Binding-site contacts:
Ligand atom O5 contacts residue TRP257 of chain 1.B at 3.7 Å.
Ligand atom O5 contacts residue ALA116 of chain 1.B at 3.6 Å.
Ligand atom C4 contacts residue ASN113 of chain 1.B at 4.2 Å.
Ligand atom N2 contacts residue ASN113 of chain 1.B at 2.9 Å (h-bond).
Ligand atom C1 contacts residue ALA116 of chain 1.B at 4.3 Å (hydrophobic).
Ligand atom O5 contacts residue ASN113 of chain 1.B at 2.4 Å (h-bond).
Ligand atom C5 contacts residue ASN113 of chain 1.B at 3.6 Å.
Ligand atom C2 contacts residue ASN113 of chain 1.B at 2.5 Å.
Ligand atom O6 contacts residue SER115 of chain 1.B at 3.9 Å.
Ligand atom C7 contacts residue ASN113 of chain 1.B at 3.7 Å.
Ligand atom C1 contacts residue TRP257 of chain 1.B at 3.9 Å (hydrophobic).
Ligand atom C3 contacts residue ASN113 of chain 1.B at 3.8 Å.
Ligand atom C6 contacts residue LEU261 of chain 1.B at 3.8 Å (hydrophobic).
Ligand atom O6 contacts residue LEU261 of chain 1.B at 3.8 Å.
Ligand atom O6 contacts residue ALA116 of chain 1.B at 3.2 Å.
Ligand atom O7 contacts residue TRP257 of chain 1.B at 3.5 Å.
Ligand atom O5 contacts residue SER115 of chain 1.B at 4.0 Å.
Ligand atom C2 contacts residue TRP257 of chain 1.B at 3.7 Å (hydrophobic).
Ligand atom C1 contacts residue ASN113 of chain 1.B at 1.5 Å.
Ligand atom N2 contacts residue TRP257 of chain 1.B at 4.3 Å.
Ligand atom C7 contacts residue TRP257 of chain 1.B at 4.2 Å (hydrophobic).
Ligand atom C6 contacts residue ALA116 of chain 1.B at 4.2 Å (hydrophobic).
Ligand atom O7 contacts residue ASN113 of chain 1.B at 4.1 Å.
Ligand atom C5 contacts residue SER115 of chain 1.B at 4.0 Å.
Ligand atom C1 contacts residue SER115 of chain 1.B at 3.8 Å.

The protein below binds the small molecule below.
Small molecule (SMILES): CC(=O)N[C@@H]1[C@@H](O)[C@H](O)[C@@H](CO)O[C@H]1O

Sequence of chain 1.B:
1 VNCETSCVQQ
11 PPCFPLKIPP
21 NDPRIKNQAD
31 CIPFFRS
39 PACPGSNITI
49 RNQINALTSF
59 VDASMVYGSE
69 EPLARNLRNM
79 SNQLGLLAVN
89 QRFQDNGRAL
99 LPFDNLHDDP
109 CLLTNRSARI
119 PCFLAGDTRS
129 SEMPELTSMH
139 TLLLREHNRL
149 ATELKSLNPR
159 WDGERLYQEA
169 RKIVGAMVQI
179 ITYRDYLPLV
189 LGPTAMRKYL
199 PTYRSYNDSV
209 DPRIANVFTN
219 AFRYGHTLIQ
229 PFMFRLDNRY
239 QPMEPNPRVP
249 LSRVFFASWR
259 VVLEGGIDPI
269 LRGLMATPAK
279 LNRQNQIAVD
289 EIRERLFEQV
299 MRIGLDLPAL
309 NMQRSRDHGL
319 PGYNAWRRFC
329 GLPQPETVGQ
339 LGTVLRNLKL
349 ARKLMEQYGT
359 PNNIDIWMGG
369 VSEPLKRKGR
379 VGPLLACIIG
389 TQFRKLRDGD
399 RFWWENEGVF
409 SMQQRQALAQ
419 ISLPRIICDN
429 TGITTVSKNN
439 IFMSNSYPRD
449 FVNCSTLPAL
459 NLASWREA